Sequence of chain 1.V:
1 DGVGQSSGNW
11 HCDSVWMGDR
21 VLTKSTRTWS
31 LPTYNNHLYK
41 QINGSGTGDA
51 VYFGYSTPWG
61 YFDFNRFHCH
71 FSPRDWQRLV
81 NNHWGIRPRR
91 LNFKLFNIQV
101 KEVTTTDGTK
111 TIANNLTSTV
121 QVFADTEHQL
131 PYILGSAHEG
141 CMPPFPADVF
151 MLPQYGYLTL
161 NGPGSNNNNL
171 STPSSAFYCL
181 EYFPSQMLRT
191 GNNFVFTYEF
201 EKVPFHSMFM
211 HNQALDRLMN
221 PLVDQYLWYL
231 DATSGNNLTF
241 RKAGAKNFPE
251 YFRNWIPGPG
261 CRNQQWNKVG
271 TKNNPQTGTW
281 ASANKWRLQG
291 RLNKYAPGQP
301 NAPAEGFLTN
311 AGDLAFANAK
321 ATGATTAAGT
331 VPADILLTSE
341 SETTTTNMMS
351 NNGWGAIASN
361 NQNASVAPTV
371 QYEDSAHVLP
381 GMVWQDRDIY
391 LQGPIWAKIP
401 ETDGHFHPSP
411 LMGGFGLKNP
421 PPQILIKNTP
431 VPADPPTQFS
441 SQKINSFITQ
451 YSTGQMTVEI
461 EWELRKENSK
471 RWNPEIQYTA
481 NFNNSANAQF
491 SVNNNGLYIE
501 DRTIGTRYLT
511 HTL

Binding-site contacts:
Ligand atom C5 contacts residue PRO408 of chain 1.V at 4.2 Å (hydrophobic).
Ligand atom C5 contacts residue SER409 of chain 1.V at 3.7 Å.
Ligand atom N6 contacts residue SER409 of chain 1.V at 3.3 Å (h-bond).
Ligand atom C1' contacts residue PRO408 of chain 1.V at 3.9 Å (hydrophobic).
Ligand atom C6 contacts residue PRO204 of chain 1.V at 4.3 Å (hydrophobic).
Ligand atom N6 contacts residue GLY414 of chain 1.V at 4.4 Å.
Ligand atom N7 contacts residue SER409 of chain 1.V at 3.2 Å (h-bond).
Ligand atom O2P contacts residue ASP403 of chain 1.EA at 3.9 Å.
Ligand atom N6 contacts residue GLY416 of chain 1.V at 3.7 Å.
Ligand atom N1 contacts residue PRO408 of chain 1.V at 3.8 Å.
Ligand atom N6 contacts residue PRO408 of chain 1.V at 4.0 Å.
Ligand atom C2 contacts residue ILE399 of chain 1.V at 4.3 Å (hydrophobic).
Ligand atom N6 contacts residue PRO204 of chain 1.V at 4.4 Å.
Ligand atom N3 contacts residue PRO408 of chain 1.V at 3.6 Å.
Ligand atom C6 contacts residue PRO408 of chain 1.V at 3.8 Å (hydrophobic).
Ligand atom N9 contacts residue HIS407 of chain 1.V at 4.4 Å.
Ligand atom C6 contacts residue SER409 of chain 1.V at 3.8 Å.
Ligand atom N1 contacts residue GLY416 of chain 1.V at 3.1 Å (h-bond).
Ligand atom N6 contacts residue PHE415 of chain 1.V at 4.4 Å.
Ligand atom C4 contacts residue PRO408 of chain 1.V at 3.9 Å (hydrophobic).
Ligand atom N7 contacts residue PRO204 of chain 1.V at 4.1 Å.
Ligand atom C8 contacts residue SER409 of chain 1.V at 4.2 Å.
Ligand atom O2P contacts residue HIS407 of chain 1.V at 4.1 Å.
Ligand atom C2 contacts residue GLY416 of chain 1.V at 3.6 Å.
Ligand atom O2P contacts residue GLY404 of chain 1.EA at 4.2 Å.
Ligand atom C6 contacts residue GLY416 of chain 1.V at 4.2 Å.
Ligand atom C5 contacts residue PRO204 of chain 1.V at 4.1 Å (hydrophobic).
Ligand atom C2' contacts residue HIS407 of chain 1.V at 4.0 Å.
Ligand atom C2 contacts residue PRO408 of chain 1.V at 4.0 Å (hydrophobic).
Ligand atom C8 contacts residue HIS407 of chain 1.V at 3.4 Å.
Ligand atom C8 contacts residue PRO408 of chain 1.V at 4.4 Å (hydrophobic).
Ligand atom C2' contacts residue PRO408 of chain 1.V at 4.3 Å (hydrophobic).
Ligand atom O1P contacts residue HIS405 of chain 1.EA at 3.9 Å.
Ligand atom N7 contacts residue HIS407 of chain 1.V at 3.8 Å.
Ligand atom N9 contacts residue PRO408 of chain 1.V at 3.8 Å.

Sequence of chain 1.EA:
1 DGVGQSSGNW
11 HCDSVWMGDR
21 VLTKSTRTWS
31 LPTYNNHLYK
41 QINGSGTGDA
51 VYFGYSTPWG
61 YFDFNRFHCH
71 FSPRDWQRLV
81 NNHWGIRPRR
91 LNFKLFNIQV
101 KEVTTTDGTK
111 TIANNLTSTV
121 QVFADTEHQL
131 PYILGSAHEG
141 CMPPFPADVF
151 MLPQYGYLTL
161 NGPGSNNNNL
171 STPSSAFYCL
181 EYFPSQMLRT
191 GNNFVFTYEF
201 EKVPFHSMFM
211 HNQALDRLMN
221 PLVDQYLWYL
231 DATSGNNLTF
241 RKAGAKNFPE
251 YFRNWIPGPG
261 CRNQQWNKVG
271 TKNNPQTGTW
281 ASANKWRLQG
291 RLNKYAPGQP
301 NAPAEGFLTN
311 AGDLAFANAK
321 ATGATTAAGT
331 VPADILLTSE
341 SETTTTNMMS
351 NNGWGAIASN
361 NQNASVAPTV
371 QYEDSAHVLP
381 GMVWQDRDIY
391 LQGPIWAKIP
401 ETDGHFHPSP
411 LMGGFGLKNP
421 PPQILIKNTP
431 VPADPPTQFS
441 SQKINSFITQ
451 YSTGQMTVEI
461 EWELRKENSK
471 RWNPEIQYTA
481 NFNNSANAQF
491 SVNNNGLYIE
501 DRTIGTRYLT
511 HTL

This protein binds this small molecule.
Small molecule (SMILES): Nc1ncnc2c1ncn2[C@H]1C[C@H](O)[C@@H](COP(=O)(O)O)O1